Sequence of chain 58.A:
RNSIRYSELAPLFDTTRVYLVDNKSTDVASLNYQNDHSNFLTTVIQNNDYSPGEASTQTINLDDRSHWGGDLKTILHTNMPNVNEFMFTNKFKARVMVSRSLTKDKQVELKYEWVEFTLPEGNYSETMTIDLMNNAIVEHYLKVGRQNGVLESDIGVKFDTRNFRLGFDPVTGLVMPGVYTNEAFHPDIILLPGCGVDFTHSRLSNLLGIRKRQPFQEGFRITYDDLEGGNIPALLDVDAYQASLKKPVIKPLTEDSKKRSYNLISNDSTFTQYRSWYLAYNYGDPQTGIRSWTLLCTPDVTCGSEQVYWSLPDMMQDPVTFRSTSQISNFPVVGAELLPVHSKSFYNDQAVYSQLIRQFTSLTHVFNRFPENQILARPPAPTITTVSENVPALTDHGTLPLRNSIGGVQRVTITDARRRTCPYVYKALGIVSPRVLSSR

A protein and the small-molecule ligand that binds it are described below.
Small molecule (SMILES): CCCCCCCCCCCC[N+](C)(C)CCCS(=O)(=O)O

Binding-site contacts:
Ligand atom C11 contacts residue C151 of chain 58.D at 3.5 Å.
Ligand atom S1 contacts residue ARG224 of chain 58.A at 4.3 Å.
Ligand atom O1S contacts residue GLY222 of chain 58.A at 2.3 Å (h-bond).
Ligand atom O3S contacts residue PHE223 of chain 58.A at 3.9 Å.
Ligand atom O3S contacts residue GLY222 of chain 58.A at 2.9 Å (h-bond).
Ligand atom C9 contacts residue C151 of chain 58.D at 3.4 Å.
Ligand atom C3 contacts residue TRP374 of chain 58.A at 4.3 Å (hydrophobic).
Ligand atom C10 contacts residue C151 of chain 58.D at 3.4 Å.
Ligand atom C12 contacts residue C151 of chain 58.D at 3.4 Å.
Ligand atom C16 contacts residue ASP229 of chain 58.A at 4.3 Å.
Ligand atom C8 contacts residue C151 of chain 58.D at 3.7 Å.
Ligand atom O3S contacts residue TRP374 of chain 58.A at 3.3 Å.
Ligand atom C5 contacts residue C151 of chain 58.D at 4.0 Å.
Ligand atom C2 contacts residue TRP374 of chain 58.A at 4.1 Å (hydrophobic).
Ligand atom O2S contacts residue ARG224 of chain 58.A at 4.5 Å.
Ligand atom S1 contacts residue LYS215 of chain 58.A at 4.1 Å.
Ligand atom O1S contacts residue LYS215 of chain 58.A at 2.7 Å (salt-bridge).
Ligand atom O2S contacts residue GLY222 of chain 58.A at 3.3 Å (h-bond).
Ligand atom S1 contacts residue TRP374 of chain 58.A at 4.0 Å.
Ligand atom S1 contacts residue GLY222 of chain 58.A at 3.0 Å (h-bond).
Ligand atom C7 contacts residue C151 of chain 58.D at 3.4 Å.
Ligand atom O1S contacts residue TRP374 of chain 58.A at 4.3 Å.
Ligand atom O3S contacts residue ARG224 of chain 58.A at 2.9 Å (salt-bridge).
Ligand atom C1 contacts residue TRP374 of chain 58.A at 3.6 Å (hydrophobic).
Ligand atom O1S contacts residue PHE223 of chain 58.A at 4.5 Å.
Ligand atom C13 contacts residue C151 of chain 58.D at 4.5 Å.
Ligand atom C6 contacts residue C151 of chain 58.D at 4.2 Å.